Sequence of chain 1.B:
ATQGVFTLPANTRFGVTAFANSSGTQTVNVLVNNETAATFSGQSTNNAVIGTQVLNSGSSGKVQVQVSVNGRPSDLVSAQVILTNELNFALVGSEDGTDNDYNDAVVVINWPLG

Binding-site contacts:
Ligand atom O3 contacts residue GLY115 of chain 1.A at 4.1 Å.
Ligand atom O2 contacts residue ASP97 of chain 1.B at 2.6 Å (salt-bridge).
Ligand atom O4 contacts residue CA1 of chain 1.J at 2.5 Å.
Ligand atom C2 contacts residue CA1 of chain 1.J at 3.8 Å.
Ligand atom C2 contacts residue ASP97 of chain 1.B at 3.5 Å.
Ligand atom C2 contacts residue ASP105 of chain 1.B at 3.2 Å.
Ligand atom O2 contacts residue ASP105 of chain 1.B at 3.2 Å (salt-bridge).
Ligand atom O5 contacts residue SER23 of chain 1.B at 3.6 Å (h-bond).
Ligand atom C1 contacts residue SER24 of chain 1.B at 3.8 Å.
Ligand atom C3 contacts residue ASP100 of chain 1.B at 3.2 Å.
Ligand atom C4 contacts residue GLY115 of chain 1.A at 3.4 Å.
Ligand atom C1 contacts residue SER23 of chain 1.B at 3.6 Å.
Ligand atom O2 contacts residue CA1 of chain 1.I at 2.5 Å.
Ligand atom C6 contacts residue SER24 of chain 1.B at 3.7 Å.
Ligand atom C4 contacts residue CA1 of chain 1.J at 3.5 Å.
Ligand atom O4 contacts residue GLY115 of chain 1.A at 2.5 Å (h-bond).
Ligand atom C3 contacts residue CA1 of chain 1.I at 3.4 Å.
Ligand atom C3 contacts residue CA1 of chain 1.J at 3.4 Å.
Ligand atom C2 contacts residue CA1 of chain 1.I at 3.3 Å.
Ligand atom C5 contacts residue SER24 of chain 1.B at 3.9 Å.
Ligand atom C4 contacts residue ASP100 of chain 1.B at 3.9 Å.
Ligand atom O2 contacts residue GLU96 of chain 1.B at 3.4 Å (salt-bridge).
Ligand atom O1 contacts residue SER24 of chain 1.B at 4.0 Å.
Ligand atom O5 contacts residue SER24 of chain 1.B at 3.0 Å (h-bond).
Ligand atom O3 contacts residue CA1 of chain 1.I at 2.5 Å.
Ligand atom O3 contacts residue ASP105 of chain 1.B at 3.0 Å (salt-bridge).
Ligand atom O3 contacts residue ASP102 of chain 1.B at 2.9 Å (salt-bridge).
Ligand atom C6 contacts residue GLY115 of chain 1.A at 3.6 Å.
Ligand atom C2 contacts residue SER23 of chain 1.B at 3.6 Å.
Ligand atom O3 contacts residue CA1 of chain 1.J at 2.5 Å.
Ligand atom O4 contacts residue SER23 of chain 1.B at 3.4 Å.
Ligand atom O3 contacts residue ASP100 of chain 1.B at 2.6 Å (salt-bridge).
Ligand atom O4 contacts residue ASN22 of chain 1.B at 3.2 Å (h-bond).
Ligand atom O2 contacts residue GLY98 of chain 1.B at 4.0 Å.
Ligand atom C3 contacts residue ASP105 of chain 1.B at 3.7 Å.
Ligand atom O4 contacts residue ASP102 of chain 1.B at 4.1 Å.
Ligand atom C5 contacts residue GLY115 of chain 1.A at 4.1 Å.
Ligand atom O2 contacts residue ASP100 of chain 1.B at 3.7 Å.
Ligand atom O4 contacts residue ASP105 of chain 1.B at 3.8 Å.
Ligand atom C1 contacts residue ASP97 of chain 1.B at 3.9 Å.

The protein below binds the small molecule below.
Small molecule (SMILES): C[C@@H]1O[C@@H](O)[C@@H](O)[C@H](O)[C@@H]1O

Sequence of chain 1.A:
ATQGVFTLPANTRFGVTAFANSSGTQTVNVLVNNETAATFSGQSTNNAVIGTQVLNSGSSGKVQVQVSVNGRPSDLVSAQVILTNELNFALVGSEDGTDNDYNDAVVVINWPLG